Binding-site contacts:
Ligand atom P12 contacts residue TYR114 of chain 1.D at 3.6 Å.
Ligand atom S5 contacts residue GLU21 of chain 1.D at 3.7 Å.
Ligand atom C1 contacts residue THR32 of chain 1.D at 3.8 Å.
Ligand atom O18 contacts residue TYR114 of chain 1.D at 2.4 Å (h-bond).
Ligand atom O8 contacts residue TYR114 of chain 1.D at 4.0 Å.
Ligand atom C3 contacts residue GLY22 of chain 1.D at 3.9 Å.
Ligand atom N6 contacts residue GLY22 of chain 1.D at 3.5 Å (h-bond).
Ligand atom O17 contacts residue THR28 of chain 1.D at 2.7 Å (h-bond).
Ligand atom S5 contacts residue GLY22 of chain 1.D at 3.7 Å.
Ligand atom C1 contacts residue GLY22 of chain 1.D at 3.3 Å.
Ligand atom O17 contacts residue GLY27 of chain 1.D at 3.6 Å.
Ligand atom O19 contacts residue GLY29 of chain 1.D at 3.3 Å (h-bond).
Ligand atom O19 contacts residue THR28 of chain 1.D at 3.5 Å (h-bond).
Ligand atom C11 contacts residue ARG141 of chain 1.D at 3.8 Å.
Ligand atom N2 contacts residue LEU31 of chain 1.D at 3.7 Å.
Ligand atom O8 contacts residue LEU31 of chain 1.D at 3.5 Å.
Ligand atom C4 contacts residue LEU31 of chain 1.D at 4.0 Å (hydrophobic).
Ligand atom C15 contacts residue LEU31 of chain 1.D at 3.8 Å (hydrophobic).
Ligand atom C3 contacts residue LEU31 of chain 1.D at 3.8 Å (hydrophobic).
Ligand atom C13 contacts residue ALA25 of chain 1.D at 3.7 Å (hydrophobic).
Ligand atom N2 contacts residue THR32 of chain 1.D at 4.0 Å.
Ligand atom C1 contacts residue VAL18 of chain 1.D at 4.0 Å (hydrophobic).
Ligand atom O8 contacts residue GLY27 of chain 1.D at 4.0 Å.
Ligand atom C15 contacts residue VAL161 of chain 1.D at 3.8 Å (hydrophobic).
Ligand atom C10 contacts residue GLY27 of chain 1.D at 3.7 Å.
Ligand atom O19 contacts residue GLU30 of chain 1.D at 2.8 Å (salt-bridge).
Ligand atom P12 contacts residue LYS113 of chain 1.D at 3.8 Å.
Ligand atom C9 contacts residue ARG141 of chain 1.D at 4.0 Å.
Ligand atom P12 contacts residue THR28 of chain 1.D at 3.6 Å.
Ligand atom C10 contacts residue ARG141 of chain 1.D at 3.5 Å.
Ligand atom N6 contacts residue VAL18 of chain 1.D at 3.0 Å (h-bond).
Ligand atom N6 contacts residue THR32 of chain 1.D at 2.9 Å (h-bond).
Ligand atom O17 contacts residue LYS113 of chain 1.D at 3.9 Å.
Ligand atom C9 contacts residue TYR114 of chain 1.D at 3.7 Å (hydrophobic).
Ligand atom O18 contacts residue LYS113 of chain 1.D at 2.9 Å (salt-bridge).
Ligand atom O18 contacts residue LEU31 of chain 1.D at 4.0 Å.
Ligand atom O19 contacts residue LEU31 of chain 1.D at 2.9 Å (h-bond).
Ligand atom N2 contacts residue GLY22 of chain 1.D at 3.5 Å.
Ligand atom C9 contacts residue GLY27 of chain 1.D at 3.6 Å.
Ligand atom C15 contacts residue MET178 of chain 1.D at 3.9 Å (hydrophobic).

Sequence of chain 1.D:
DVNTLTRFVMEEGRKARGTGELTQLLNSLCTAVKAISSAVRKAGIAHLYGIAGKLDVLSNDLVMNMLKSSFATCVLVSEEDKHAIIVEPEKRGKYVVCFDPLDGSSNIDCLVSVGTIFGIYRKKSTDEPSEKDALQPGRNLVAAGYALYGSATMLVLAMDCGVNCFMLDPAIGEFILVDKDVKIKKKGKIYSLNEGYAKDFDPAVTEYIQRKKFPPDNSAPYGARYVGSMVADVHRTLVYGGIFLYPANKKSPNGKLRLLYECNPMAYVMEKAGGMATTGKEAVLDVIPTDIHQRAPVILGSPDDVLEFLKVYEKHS

This small molecule binds to this protein.
Small molecule (SMILES): CC(C)Cc1sc(N)nc1-c1ccc(P(=O)(O)O)o1